Sequence of chain 1.D:
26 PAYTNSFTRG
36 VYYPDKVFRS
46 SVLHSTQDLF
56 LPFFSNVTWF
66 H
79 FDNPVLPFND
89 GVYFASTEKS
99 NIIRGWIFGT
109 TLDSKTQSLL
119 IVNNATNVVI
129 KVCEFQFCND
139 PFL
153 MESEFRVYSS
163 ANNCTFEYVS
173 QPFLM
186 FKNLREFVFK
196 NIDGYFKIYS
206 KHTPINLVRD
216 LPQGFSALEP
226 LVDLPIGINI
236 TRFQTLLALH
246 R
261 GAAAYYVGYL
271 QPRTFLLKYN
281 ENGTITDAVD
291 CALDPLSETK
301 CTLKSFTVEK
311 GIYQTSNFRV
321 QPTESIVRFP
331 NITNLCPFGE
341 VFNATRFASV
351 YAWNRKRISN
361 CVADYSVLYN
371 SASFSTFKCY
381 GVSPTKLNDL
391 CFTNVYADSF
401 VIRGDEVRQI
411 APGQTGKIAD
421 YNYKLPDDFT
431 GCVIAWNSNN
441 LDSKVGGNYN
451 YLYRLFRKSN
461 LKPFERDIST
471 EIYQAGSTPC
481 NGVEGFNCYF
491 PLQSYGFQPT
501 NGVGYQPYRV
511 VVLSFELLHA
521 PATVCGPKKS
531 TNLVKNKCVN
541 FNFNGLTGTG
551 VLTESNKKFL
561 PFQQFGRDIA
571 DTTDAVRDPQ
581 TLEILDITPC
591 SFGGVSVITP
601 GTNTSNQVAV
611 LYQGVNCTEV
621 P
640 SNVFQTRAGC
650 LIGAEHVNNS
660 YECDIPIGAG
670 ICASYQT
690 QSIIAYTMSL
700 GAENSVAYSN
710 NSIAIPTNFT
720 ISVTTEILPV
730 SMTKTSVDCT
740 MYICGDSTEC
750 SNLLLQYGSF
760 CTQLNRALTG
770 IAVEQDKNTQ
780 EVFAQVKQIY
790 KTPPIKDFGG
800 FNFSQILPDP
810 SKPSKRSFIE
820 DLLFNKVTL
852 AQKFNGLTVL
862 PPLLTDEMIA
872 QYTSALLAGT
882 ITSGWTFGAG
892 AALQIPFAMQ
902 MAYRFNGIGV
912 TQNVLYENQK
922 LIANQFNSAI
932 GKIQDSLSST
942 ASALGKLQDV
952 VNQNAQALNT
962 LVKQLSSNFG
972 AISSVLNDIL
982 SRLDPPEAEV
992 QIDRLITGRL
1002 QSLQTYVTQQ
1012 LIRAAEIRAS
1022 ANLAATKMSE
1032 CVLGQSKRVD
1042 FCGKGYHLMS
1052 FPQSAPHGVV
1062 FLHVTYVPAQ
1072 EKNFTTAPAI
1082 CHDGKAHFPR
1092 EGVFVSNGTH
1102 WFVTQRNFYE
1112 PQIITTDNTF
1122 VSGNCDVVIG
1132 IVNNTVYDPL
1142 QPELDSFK

The small molecule below binds the protein below.
Small molecule (SMILES): CC(=O)N[C@@H]1[C@@H](O)[C@H](O)[C@@H](CO)O[C@H]1O

Binding-site contacts:
Ligand atom O7 contacts residue ASN122 of chain 1.D at 3.5 Å (h-bond).
Ligand atom O4 contacts residue ASN125 of chain 1.D at 4.4 Å.
Ligand atom C6 contacts residue ASN125 of chain 1.D at 3.8 Å.
Ligand atom C8 contacts residue ASN122 of chain 1.D at 4.5 Å.
Ligand atom C5 contacts residue ASN125 of chain 1.D at 3.6 Å.
Ligand atom O6 contacts residue ASN125 of chain 1.D at 3.3 Å.
Ligand atom C7 contacts residue ASN122 of chain 1.D at 3.4 Å.
Ligand atom C6 contacts residue VAL127 of chain 1.D at 4.5 Å (hydrophobic).
Ligand atom C2 contacts residue ASN122 of chain 1.D at 2.4 Å.
Ligand atom O6 contacts residue VAL127 of chain 1.D at 3.4 Å.
Ligand atom C5 contacts residue THR124 of chain 1.D at 4.4 Å.
Ligand atom O6 contacts residue VAL126 of chain 1.D at 3.9 Å.
Ligand atom C4 contacts residue ASN122 of chain 1.D at 4.2 Å.
Ligand atom C6 contacts residue VAL171 of chain 1.D at 3.9 Å (hydrophobic).
Ligand atom C3 contacts residue THR124 of chain 1.D at 4.2 Å.
Ligand atom C1 contacts residue ASN122 of chain 1.D at 1.4 Å.
Ligand atom C5 contacts residue ASN122 of chain 1.D at 3.7 Å.
Ligand atom C2 contacts residue THR124 of chain 1.D at 4.2 Å.
Ligand atom C1 contacts residue THR124 of chain 1.D at 3.7 Å.
Ligand atom O5 contacts residue ASN125 of chain 1.D at 4.0 Å.
Ligand atom O5 contacts residue ASN122 of chain 1.D at 2.4 Å (h-bond).
Ligand atom O6 contacts residue VAL171 of chain 1.D at 3.4 Å.
Ligand atom O5 contacts residue VAL127 of chain 1.D at 4.4 Å.
Ligand atom N2 contacts residue ASN122 of chain 1.D at 2.9 Å (h-bond).
Ligand atom C3 contacts residue ASN122 of chain 1.D at 3.8 Å.
Ligand atom O5 contacts residue THR124 of chain 1.D at 4.4 Å.
Ligand atom N2 contacts residue THR124 of chain 1.D at 4.1 Å.